Sequence of chain 1.A:
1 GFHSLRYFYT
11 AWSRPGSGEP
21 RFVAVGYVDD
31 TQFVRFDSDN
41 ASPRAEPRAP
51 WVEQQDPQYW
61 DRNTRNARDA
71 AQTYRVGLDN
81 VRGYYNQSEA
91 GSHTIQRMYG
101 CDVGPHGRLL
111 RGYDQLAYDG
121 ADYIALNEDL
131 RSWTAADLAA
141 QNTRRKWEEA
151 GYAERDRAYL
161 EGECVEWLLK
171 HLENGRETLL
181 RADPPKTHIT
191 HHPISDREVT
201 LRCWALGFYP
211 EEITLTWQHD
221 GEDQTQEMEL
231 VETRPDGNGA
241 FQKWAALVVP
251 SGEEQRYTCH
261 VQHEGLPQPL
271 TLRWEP

Binding-site contacts:
Ligand atom CD1 contacts residue TYR9 of chain 1.A at 3.4 Å (hydrophobic).
Ligand atom O contacts residue LYS146 of chain 1.A at 3.3 Å (salt-bridge).
Ligand atom CG contacts residue TRP167 of chain 1.A at 3.5 Å (hydrophobic).
Ligand atom N contacts residue TYR59 of chain 1.A at 3.2 Å (h-bond).
Ligand atom O contacts residue TYR7 of chain 1.A at 3.4 Å (h-bond).
Ligand atom OXT contacts residue ASN80 of chain 1.A at 3.0 Å (h-bond).
Ligand atom CB contacts residue TRP167 of chain 1.A at 3.4 Å (hydrophobic).
Ligand atom O contacts residue TYR159 of chain 1.A at 2.6 Å (h-bond).
Ligand atom CE1 contacts residue TYR7 of chain 1.A at 3.6 Å (hydrophobic).
Ligand atom CB contacts residue TYR159 of chain 1.A at 3.6 Å (hydrophobic).
Ligand atom CA contacts residue TYR99 of chain 1.A at 3.4 Å (hydrophobic).
Ligand atom N contacts residue ASN63 of chain 1.A at 3.1 Å (h-bond).
Ligand atom O contacts residue ASN66 of chain 1.A at 3.2 Å (h-bond).
Ligand atom O contacts residue TYR84 of chain 1.A at 2.9 Å (h-bond).
Ligand atom OG1 contacts residue THR73 of chain 1.A at 3.0 Å (h-bond).
Ligand atom CD1 contacts residue ASN80 of chain 1.A at 3.5 Å.
Ligand atom O contacts residue ARG97 of chain 1.A at 3.1 Å (salt-bridge).
Ligand atom OD2 contacts residue TRP167 of chain 1.A at 2.8 Å (h-bond).
Ligand atom CD1 contacts residue THR73 of chain 1.A at 3.2 Å.
Ligand atom CA contacts residue ASN63 of chain 1.A at 3.2 Å.
Ligand atom CE2 contacts residue ASN63 of chain 1.A at 3.5 Å.
Ligand atom O contacts residue THR143 of chain 1.A at 3.3 Å (h-bond).
Ligand atom CA contacts residue TYR7 of chain 1.A at 3.6 Å (hydrophobic).
Ligand atom CD2 contacts residue ASN63 of chain 1.A at 3.4 Å.
Ligand atom CD2 contacts residue TYR152 of chain 1.A at 3.4 Å (hydrophobic).
Ligand atom CB contacts residue TYR99 of chain 1.A at 3.6 Å (hydrophobic).
Ligand atom OD1 contacts residue ASN63 of chain 1.A at 3.0 Å (h-bond).
Ligand atom C contacts residue TRP147 of chain 1.A at 3.6 Å (hydrophobic).
Ligand atom CD1 contacts residue TYR7 of chain 1.A at 3.5 Å (hydrophobic).
Ligand atom O contacts residue TRP147 of chain 1.A at 3.0 Å (h-bond).
Ligand atom N contacts residue TYR7 of chain 1.A at 2.6 Å (h-bond).
Ligand atom N contacts residue TYR99 of chain 1.A at 3.2 Å (h-bond).
Ligand atom C contacts residue ASN66 of chain 1.A at 3.6 Å.
Ligand atom CB contacts residue ASN66 of chain 1.A at 3.4 Å.
Ligand atom C contacts residue TYR7 of chain 1.A at 3.5 Å (hydrophobic).
Ligand atom CE1 contacts residue TYR152 of chain 1.A at 3.5 Å (hydrophobic).
Ligand atom OG1 contacts residue TYR74 of chain 1.A at 3.1 Å.
Ligand atom CE2 contacts residue TYR152 of chain 1.A at 3.5 Å (hydrophobic).
Ligand atom CB contacts residue TYR9 of chain 1.A at 3.4 Å (hydrophobic).
Ligand atom CZ contacts residue TYR152 of chain 1.A at 3.4 Å (hydrophobic).

A protein and the small-molecule ligand that binds it are described below.
Small molecule (SMILES): CC(C)C[C@H](NC(=O)[C@H](Cc1ccccc1)NC(=O)[C@@H](NC(=O)[C@H](CC(N)=O)NC(=O)[C@H](C)NC(=O)[C@H](Cc1ccccc1)NC(=O)[C@@H](N)CC(=O)O)[C@@H](C)O)C(=O)N1CCC[C@H]1C(=O)O